Sequence of chain 1.B:
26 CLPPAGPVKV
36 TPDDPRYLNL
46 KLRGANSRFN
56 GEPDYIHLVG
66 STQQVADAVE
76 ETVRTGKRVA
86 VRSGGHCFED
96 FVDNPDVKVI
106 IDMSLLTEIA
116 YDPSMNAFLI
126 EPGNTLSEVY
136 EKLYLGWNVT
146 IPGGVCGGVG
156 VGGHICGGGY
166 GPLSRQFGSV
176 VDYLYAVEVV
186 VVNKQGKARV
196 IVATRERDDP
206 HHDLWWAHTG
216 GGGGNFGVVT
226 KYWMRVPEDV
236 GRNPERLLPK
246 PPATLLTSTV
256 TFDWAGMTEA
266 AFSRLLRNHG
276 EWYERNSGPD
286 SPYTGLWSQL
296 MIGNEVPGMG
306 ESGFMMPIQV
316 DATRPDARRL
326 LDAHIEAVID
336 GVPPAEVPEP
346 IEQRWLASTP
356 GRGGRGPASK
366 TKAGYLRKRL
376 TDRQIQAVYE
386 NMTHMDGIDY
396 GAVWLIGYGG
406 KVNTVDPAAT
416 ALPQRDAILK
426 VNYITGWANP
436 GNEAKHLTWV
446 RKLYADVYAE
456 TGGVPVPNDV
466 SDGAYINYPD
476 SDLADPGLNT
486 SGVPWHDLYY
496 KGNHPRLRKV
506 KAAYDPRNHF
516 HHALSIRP

Binding-site contacts:
Ligand atom O4 contacts residue ARG202 of chain 1.B at 4.3 Å.
Ligand atom C2 contacts residue GHP5 of chain 1.E at 4.4 Å.
Ligand atom C5 contacts residue GHP5 of chain 1.E at 3.1 Å.
Ligand atom C2 contacts residue 3FG3 of chain 1.E at 4.3 Å.
Ligand atom O2 contacts residue 3FG7 of chain 1.E at 3.4 Å (h-bond).
Ligand atom O2 contacts residue 3FG3 of chain 1.E at 3.5 Å (h-bond).
Ligand atom C6 contacts residue GHP5 of chain 1.E at 3.8 Å.
Ligand atom O5 contacts residue GHP5 of chain 1.E at 3.2 Å (h-bond).
Ligand atom C3 contacts residue 3FG3 of chain 1.E at 4.4 Å.
Ligand atom C3 contacts residue 3FG7 of chain 1.E at 3.8 Å.
Ligand atom C3 contacts residue GHP5 of chain 1.E at 4.3 Å.
Ligand atom C4 contacts residue 3FG7 of chain 1.E at 4.4 Å.
Ligand atom C4 contacts residue GHP5 of chain 1.E at 4.4 Å.
Ligand atom O3 contacts residue ARG202 of chain 1.B at 4.3 Å.
Ligand atom O3 contacts residue 3FG3 of chain 1.E at 3.2 Å.
Ligand atom C1 contacts residue GHP5 of chain 1.E at 3.8 Å.
Ligand atom C5 contacts residue 3FG7 of chain 1.E at 3.9 Å.
Ligand atom C1 contacts residue 3FG7 of chain 1.E at 1.6 Å.
Ligand atom C2 contacts residue 3FG7 of chain 1.E at 2.5 Å.
Ligand atom O5 contacts residue 3FG7 of chain 1.E at 2.7 Å (h-bond).
Ligand atom C1 contacts residue GHP1 of chain 1.E at 4.2 Å.
Ligand atom O2 contacts residue GHP1 of chain 1.E at 3.0 Å (h-bond).
Ligand atom C2 contacts residue GHP1 of chain 1.E at 3.4 Å.

A small-molecule ligand and the protein it binds are described below.
Small molecule (SMILES): OC[C@H]1O[C@H](O)[C@@H](O)[C@@H](O)[C@@H]1O